Sequence of chain 1.J:
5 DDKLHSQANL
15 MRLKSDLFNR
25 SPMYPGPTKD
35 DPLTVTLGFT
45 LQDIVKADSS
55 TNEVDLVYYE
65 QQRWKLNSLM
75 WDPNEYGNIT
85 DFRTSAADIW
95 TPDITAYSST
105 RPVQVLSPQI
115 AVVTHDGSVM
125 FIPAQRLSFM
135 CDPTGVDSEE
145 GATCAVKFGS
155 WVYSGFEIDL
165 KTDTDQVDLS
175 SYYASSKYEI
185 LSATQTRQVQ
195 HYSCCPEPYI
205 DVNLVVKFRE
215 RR

The small molecule below binds the protein below.
Small molecule (SMILES): CCN1C[C@]2(COC(=O)c3ccccc3N3C(=O)C[C@H](C)C3=O)CC[C@H](OC)[C@@]34[C@@H]5C[C@H]6[C@H](OC)[C@@H]5[C@](O)(C[C@@H]6OC)[C@@](O)([C@@H](OC)[C@H]23)[C@@H]14

Binding-site contacts:
Ligand atom C3 contacts residue TYR196 of chain 1.F at 3.7 Å (hydrophobic).
Ligand atom O13 contacts residue TYR63 of chain 1.J at 3.1 Å (h-bond).
Ligand atom O14 contacts residue TYR196 of chain 1.F at 3.9 Å.
Ligand atom C33 contacts residue TYR203 of chain 1.F at 3.8 Å (hydrophobic).
Ligand atom C12 contacts residue TYR101 of chain 1.F at 3.2 Å (hydrophobic).
Ligand atom C21 contacts residue TYR101 of chain 1.F at 3.6 Å (hydrophobic).
Ligand atom C21 contacts residue TRP155 of chain 1.F at 3.8 Å (hydrophobic).
Ligand atom C4 contacts residue LYS151 of chain 1.F at 3.3 Å.
Ligand atom C4 contacts residue GLN194 of chain 1.F at 3.6 Å.
Ligand atom C1 contacts residue TYR101 of chain 1.F at 3.4 Å (hydrophobic).
Ligand atom C2 contacts residue TYR101 of chain 1.F at 3.5 Å (hydrophobic).
Ligand atom O11 contacts residue LYS151 of chain 1.F at 3.6 Å.
Ligand atom O8 contacts residue SER175 of chain 1.J at 3.4 Å.
Ligand atom C3 contacts residue GLN194 of chain 1.F at 3.5 Å.
Ligand atom C12 contacts residue TYR63 of chain 1.J at 3.8 Å (hydrophobic).
Ligand atom C9 contacts residue SER175 of chain 1.J at 3.6 Å.
Ligand atom N23 contacts residue TRP155 of chain 1.F at 3.0 Å (h-bond).
Ligand atom C19 contacts residue TYR203 of chain 1.F at 3.9 Å (hydrophobic).
Ligand atom C13 contacts residue TYR101 of chain 1.F at 3.5 Å (hydrophobic).
Ligand atom C22 contacts residue TRP155 of chain 1.F at 3.2 Å (hydrophobic).
Ligand atom C5 contacts residue LYS151 of chain 1.F at 3.2 Å.
Ligand atom C22 contacts residue TYR157 of chain 1.F at 3.5 Å (hydrophobic).
Ligand atom C2 contacts residue TYR196 of chain 1.F at 3.4 Å (hydrophobic).
Ligand atom C3 contacts residue ASP205 of chain 1.F at 3.7 Å.
Ligand atom C25 contacts residue TRP155 of chain 1.F at 3.4 Å (hydrophobic).
Ligand atom C30 contacts residue TYR196 of chain 1.F at 3.7 Å (hydrophobic).
Ligand atom O27 contacts residue ILE126 of chain 1.J at 3.7 Å.
Ligand atom C22 contacts residue TYR203 of chain 1.F at 3.5 Å (hydrophobic).
Ligand atom C21 contacts residue SER154 of chain 1.F at 3.6 Å.
Ligand atom C25 contacts residue ILE126 of chain 1.J at 3.8 Å (hydrophobic).
Ligand atom C23 contacts residue TRP155 of chain 1.F at 3.4 Å (hydrophobic).
Ligand atom C17 contacts residue TYR196 of chain 1.F at 3.9 Å (hydrophobic).
Ligand atom C8 contacts residue SER175 of chain 1.J at 3.9 Å.
Ligand atom C22 contacts residue VAL156 of chain 1.F at 3.5 Å (hydrophobic).
Ligand atom O13 contacts residue TYR101 of chain 1.F at 3.2 Å.
Ligand atom C9 contacts residue GLN46 of chain 1.J at 3.6 Å.
Ligand atom O11 contacts residue TYR101 of chain 1.F at 3.5 Å.
Ligand atom C24 contacts residue TRP155 of chain 1.F at 3.2 Å (hydrophobic).
Ligand atom O19 contacts residue TRP155 of chain 1.F at 2.9 Å (h-bond).
Ligand atom C12 contacts residue SER102 of chain 1.F at 3.7 Å.

Sequence of chain 1.F:
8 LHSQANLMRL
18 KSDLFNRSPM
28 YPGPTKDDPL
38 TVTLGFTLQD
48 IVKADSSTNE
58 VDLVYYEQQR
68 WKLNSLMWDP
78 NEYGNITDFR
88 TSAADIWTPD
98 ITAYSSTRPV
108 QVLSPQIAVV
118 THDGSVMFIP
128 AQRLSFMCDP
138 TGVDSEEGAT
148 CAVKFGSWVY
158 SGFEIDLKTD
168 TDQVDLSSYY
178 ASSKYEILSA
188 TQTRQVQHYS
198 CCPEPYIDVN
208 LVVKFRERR